Binding-site contacts:
Ligand atom O6 contacts residue ALA234 of chain 1.G at 4.3 Å.
Ligand atom O5 contacts residue ASN210 of chain 1.G at 2.4 Å (h-bond).
Ligand atom C5 contacts residue ASN210 of chain 1.G at 3.6 Å.
Ligand atom C7 contacts residue ASN210 of chain 1.G at 3.8 Å.
Ligand atom O7 contacts residue LYS186 of chain 1.G at 4.0 Å.
Ligand atom C3 contacts residue ASN210 of chain 1.G at 3.8 Å.
Ligand atom N2 contacts residue ASN210 of chain 1.G at 2.9 Å (h-bond).
Ligand atom C8 contacts residue THR185 of chain 1.G at 4.2 Å.
Ligand atom O7 contacts residue ASN210 of chain 1.G at 4.2 Å.
Ligand atom C2 contacts residue ASN210 of chain 1.G at 2.5 Å.
Ligand atom C1 contacts residue ASN210 of chain 1.G at 1.4 Å.
Ligand atom C7 contacts residue LYS186 of chain 1.G at 4.5 Å.
Ligand atom C4 contacts residue ASN210 of chain 1.G at 4.2 Å.

The small molecule below binds the protein below.
Small molecule (SMILES): CC(=O)N[C@@H]1[C@@H](O)[C@H](O)[C@@H](CO)O[C@H]1O

Sequence of chain 1.G:
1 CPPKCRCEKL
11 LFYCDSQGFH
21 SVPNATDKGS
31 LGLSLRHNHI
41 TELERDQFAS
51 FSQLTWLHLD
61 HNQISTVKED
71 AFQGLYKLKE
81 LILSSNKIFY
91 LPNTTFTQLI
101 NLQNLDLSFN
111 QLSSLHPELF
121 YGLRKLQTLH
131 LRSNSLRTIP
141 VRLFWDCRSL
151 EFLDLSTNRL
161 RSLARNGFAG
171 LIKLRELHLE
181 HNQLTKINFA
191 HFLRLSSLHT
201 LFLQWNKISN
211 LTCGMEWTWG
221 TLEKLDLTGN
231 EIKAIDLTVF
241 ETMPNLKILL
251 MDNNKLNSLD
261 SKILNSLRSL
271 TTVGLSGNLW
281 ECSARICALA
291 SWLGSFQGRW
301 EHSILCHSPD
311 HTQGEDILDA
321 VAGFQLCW